Binding-site contacts:
Ligand atom C7 contacts residue ASN385 of chain 1.A at 3.7 Å.
Ligand atom C5 contacts residue CYS398 of chain 1.A at 4.0 Å (hydrophobic).
Ligand atom O6 contacts residue CYS398 of chain 1.A at 3.6 Å.
Ligand atom O3 contacts residue THR397 of chain 1.A at 3.5 Å (h-bond).
Ligand atom O7 contacts residue ASN385 of chain 1.A at 4.0 Å.
Ligand atom C2 contacts residue PHE356 of chain 1.A at 4.0 Å (hydrophobic).
Ligand atom C1 contacts residue LEU399 of chain 1.A at 3.8 Å (hydrophobic).
Ligand atom C2 contacts residue ASN385 of chain 1.A at 2.5 Å.
Ligand atom N2 contacts residue ASN385 of chain 1.A at 3.0 Å (h-bond).
Ligand atom O3 contacts residue CYS398 of chain 1.A at 3.7 Å.
Ligand atom N2 contacts residue LEU399 of chain 1.A at 3.5 Å.
Ligand atom O3 contacts residue TRP361 of chain 1.A at 3.8 Å.
Ligand atom O6 contacts residue PHE356 of chain 1.A at 3.5 Å.
Ligand atom C4 contacts residue PHE356 of chain 1.A at 3.7 Å (hydrophobic).
Ligand atom C3 contacts residue CYS398 of chain 1.A at 3.8 Å (hydrophobic).
Ligand atom N2 contacts residue THR397 of chain 1.A at 4.0 Å.
Ligand atom O5 contacts residue CYS398 of chain 1.A at 3.9 Å.
Ligand atom C6 contacts residue GLN400 of chain 1.A at 3.3 Å.
Ligand atom O6 contacts residue GLN400 of chain 1.A at 3.3 Å.
Ligand atom O3 contacts residue LEU399 of chain 1.A at 3.4 Å.
Ligand atom C2 contacts residue THR397 of chain 1.A at 4.2 Å.
Ligand atom O4 contacts residue TRP361 of chain 1.A at 4.1 Å.
Ligand atom C2 contacts residue CYS398 of chain 1.A at 3.6 Å (hydrophobic).
Ligand atom C6 contacts residue ASN385 of chain 1.A at 4.2 Å.
Ligand atom C3 contacts residue ASN385 of chain 1.A at 3.9 Å.
Ligand atom C5 contacts residue PHE356 of chain 1.A at 3.9 Å (hydrophobic).
Ligand atom C2 contacts residue TRP361 of chain 1.A at 4.1 Å (hydrophobic).
Ligand atom O2 contacts residue TRP361 of chain 1.A at 2.9 Å.
Ligand atom C4 contacts residue TRP361 of chain 1.A at 3.9 Å (hydrophobic).
Ligand atom C1 contacts residue THR397 of chain 1.A at 4.0 Å.
Ligand atom C8 contacts residue LEU399 of chain 1.A at 4.2 Å (hydrophobic).
Ligand atom C6 contacts residue PHE356 of chain 1.A at 3.7 Å (hydrophobic).
Ligand atom O5 contacts residue PHE356 of chain 1.A at 3.7 Å.
Ligand atom O5 contacts residue ASN385 of chain 1.A at 2.4 Å (h-bond).
Ligand atom C4 contacts residue CYS398 of chain 1.A at 3.4 Å (hydrophobic).
Ligand atom O2 contacts residue PHE356 of chain 1.A at 2.8 Å.
Ligand atom C5 contacts residue ASN385 of chain 1.A at 3.7 Å.
Ligand atom C1 contacts residue ASN385 of chain 1.A at 1.4 Å.
Ligand atom O4 contacts residue ASP358 of chain 1.A at 3.7 Å.
Ligand atom O6 contacts residue ASN385 of chain 1.A at 3.7 Å.

Sequence of chain 1.A:
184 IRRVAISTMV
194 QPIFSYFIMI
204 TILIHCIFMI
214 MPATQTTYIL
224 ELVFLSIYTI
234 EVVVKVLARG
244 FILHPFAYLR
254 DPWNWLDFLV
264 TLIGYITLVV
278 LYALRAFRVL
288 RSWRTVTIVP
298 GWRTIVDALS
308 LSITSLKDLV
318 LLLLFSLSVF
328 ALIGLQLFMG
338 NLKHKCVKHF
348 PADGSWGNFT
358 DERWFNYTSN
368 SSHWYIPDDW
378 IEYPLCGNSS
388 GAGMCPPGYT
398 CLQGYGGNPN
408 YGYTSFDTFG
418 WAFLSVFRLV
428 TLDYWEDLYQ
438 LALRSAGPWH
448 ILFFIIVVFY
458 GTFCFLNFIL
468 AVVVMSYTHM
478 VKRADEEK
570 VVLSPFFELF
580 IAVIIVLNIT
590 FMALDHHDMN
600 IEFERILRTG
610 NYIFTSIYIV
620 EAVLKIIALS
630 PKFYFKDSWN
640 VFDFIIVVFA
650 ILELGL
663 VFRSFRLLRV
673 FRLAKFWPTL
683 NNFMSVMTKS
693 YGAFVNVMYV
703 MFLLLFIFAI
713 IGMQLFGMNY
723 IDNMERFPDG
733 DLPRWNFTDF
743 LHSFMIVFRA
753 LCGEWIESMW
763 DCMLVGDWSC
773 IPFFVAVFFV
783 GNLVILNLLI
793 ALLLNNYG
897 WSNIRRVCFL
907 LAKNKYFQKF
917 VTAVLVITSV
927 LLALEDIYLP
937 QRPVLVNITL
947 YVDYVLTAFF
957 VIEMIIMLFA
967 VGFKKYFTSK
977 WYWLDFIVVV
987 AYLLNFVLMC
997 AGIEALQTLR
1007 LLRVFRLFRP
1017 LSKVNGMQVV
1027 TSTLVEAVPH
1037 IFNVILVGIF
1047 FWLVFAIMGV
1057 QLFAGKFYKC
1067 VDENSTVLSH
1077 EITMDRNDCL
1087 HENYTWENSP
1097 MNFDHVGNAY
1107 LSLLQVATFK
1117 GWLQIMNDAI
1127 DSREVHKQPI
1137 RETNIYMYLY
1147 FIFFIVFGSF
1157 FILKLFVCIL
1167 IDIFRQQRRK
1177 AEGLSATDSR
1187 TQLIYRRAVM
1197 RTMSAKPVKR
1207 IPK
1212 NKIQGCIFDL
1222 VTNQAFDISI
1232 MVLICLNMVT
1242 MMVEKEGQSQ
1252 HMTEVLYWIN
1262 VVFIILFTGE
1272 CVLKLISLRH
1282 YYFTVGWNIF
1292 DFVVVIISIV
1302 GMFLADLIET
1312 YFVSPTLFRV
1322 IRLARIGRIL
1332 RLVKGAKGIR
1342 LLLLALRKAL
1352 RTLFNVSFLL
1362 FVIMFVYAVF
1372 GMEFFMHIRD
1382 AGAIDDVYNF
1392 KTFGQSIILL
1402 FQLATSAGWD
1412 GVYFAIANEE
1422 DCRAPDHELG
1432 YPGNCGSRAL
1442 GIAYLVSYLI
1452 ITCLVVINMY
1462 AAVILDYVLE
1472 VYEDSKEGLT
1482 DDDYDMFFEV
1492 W

This protein binds this small molecule.
Small molecule (SMILES): CC(=O)N[C@H]1[C@H](O[C@H]2[C@H](O)[C@@H](CO)OC[C@@H]2NC(C)=O)O[C@H](CO)[C@@H](O)[C@@H]1O[C@@H]1O[C@H](CO[C@@H]2O[C@H](CO)[C@@H](O)[C@H](O)[C@@H]2O)[C@@H](O)[C@H](O[C@@H]2O[C@H](CO)[C@@H](O)[C@H](O)[C@@H]2O)[C@@H]1O